A protein and the small-molecule ligand that binds it are described below.
Small molecule (SMILES): Cc1cc(=O)n(C)c2c3c(ccc12)OCO3

Sequence of chain 1.A:
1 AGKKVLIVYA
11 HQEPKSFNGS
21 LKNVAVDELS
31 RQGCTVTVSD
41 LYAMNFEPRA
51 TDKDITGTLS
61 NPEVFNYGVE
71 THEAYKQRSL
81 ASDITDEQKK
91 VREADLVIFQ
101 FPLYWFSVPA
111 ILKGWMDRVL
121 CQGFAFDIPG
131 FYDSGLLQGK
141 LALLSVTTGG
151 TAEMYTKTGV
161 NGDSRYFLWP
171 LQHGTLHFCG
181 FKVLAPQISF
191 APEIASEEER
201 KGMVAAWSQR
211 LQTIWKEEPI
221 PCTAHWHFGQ

Sequence of chain 1.B:
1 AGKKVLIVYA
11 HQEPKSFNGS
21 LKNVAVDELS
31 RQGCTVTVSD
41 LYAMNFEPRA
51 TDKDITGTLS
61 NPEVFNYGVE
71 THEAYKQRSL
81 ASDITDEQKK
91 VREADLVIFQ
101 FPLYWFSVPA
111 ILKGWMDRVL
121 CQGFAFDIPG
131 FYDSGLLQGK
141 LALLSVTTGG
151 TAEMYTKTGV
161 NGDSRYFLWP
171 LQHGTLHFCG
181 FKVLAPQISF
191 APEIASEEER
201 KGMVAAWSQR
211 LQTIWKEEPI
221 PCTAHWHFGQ

Binding-site contacts:
Ligand atom C15 contacts residue GLY174 of chain 1.B at 3.0 Å.
Ligand atom C10 contacts residue PHE178 of chain 1.B at 3.4 Å (hydrophobic).
Ligand atom C9 contacts residue FAD1 of chain 1.D at 3.5 Å.
Ligand atom C16 contacts residue GLY149 of chain 1.A at 3.7 Å.
Ligand atom C10 contacts residue FAD1 of chain 1.D at 3.4 Å.
Ligand atom C9 contacts residue PHE178 of chain 1.B at 3.4 Å (hydrophobic).
Ligand atom C9 contacts residue ASN161 of chain 1.A at 3.4 Å.
Ligand atom C15 contacts residue FAD1 of chain 1.D at 3.3 Å.
Ligand atom C8 contacts residue PHE178 of chain 1.B at 4.0 Å (hydrophobic).
Ligand atom C3 contacts residue FAD1 of chain 1.D at 3.5 Å.
Ligand atom C16 contacts residue FAD1 of chain 1.D at 3.9 Å.
Ligand atom C1 contacts residue FAD1 of chain 1.D at 3.2 Å.
Ligand atom O3 contacts residue ASN161 of chain 1.A at 2.8 Å (h-bond).
Ligand atom O1 contacts residue FAD1 of chain 1.D at 3.4 Å.
Ligand atom O2 contacts residue FAD1 of chain 1.D at 3.6 Å.
Ligand atom C6 contacts residue TRP105 of chain 1.A at 4.0 Å (hydrophobic).
Ligand atom O1 contacts residue PHE126 of chain 1.B at 3.4 Å.
Ligand atom N1 contacts residue FAD1 of chain 1.D at 3.5 Å.
Ligand atom C2 contacts residue PHE178 of chain 1.B at 3.5 Å (hydrophobic).
Ligand atom C8 contacts residue ASN161 of chain 1.A at 3.8 Å.
Ligand atom O3 contacts residue GLY150 of chain 1.A at 3.8 Å.
Ligand atom C12 contacts residue FAD1 of chain 1.D at 3.6 Å.
Ligand atom C6 contacts residue PHE126 of chain 1.B at 3.7 Å (hydrophobic).
Ligand atom N1 contacts residue PHE178 of chain 1.B at 4.2 Å.
Ligand atom C8 contacts residue FAD1 of chain 1.D at 3.6 Å.
Ligand atom C5 contacts residue FAD1 of chain 1.D at 3.4 Å.
Ligand atom C2 contacts residue FAD1 of chain 1.D at 3.3 Å.
Ligand atom O3 contacts residue FAD1 of chain 1.D at 3.7 Å.
Ligand atom C3 contacts residue PHE178 of chain 1.B at 3.9 Å (hydrophobic).
Ligand atom C1 contacts residue TRP105 of chain 1.A at 3.5 Å (hydrophobic).
Ligand atom C6 contacts residue FAD1 of chain 1.D at 3.2 Å.
Ligand atom C15 contacts residue TRP105 of chain 1.A at 4.0 Å (hydrophobic).
Ligand atom C15 contacts residue PHE178 of chain 1.B at 3.5 Å (hydrophobic).
Ligand atom C9 contacts residue TYR155 of chain 1.A at 4.2 Å (hydrophobic).
Ligand atom C5 contacts residue PHE126 of chain 1.B at 3.6 Å (hydrophobic).
Ligand atom C16 contacts residue GLY150 of chain 1.A at 3.4 Å.
Ligand atom O3 contacts residue TYR155 of chain 1.A at 4.2 Å.
Ligand atom C4 contacts residue FAD1 of chain 1.D at 3.5 Å.
Ligand atom C1 contacts residue PHE178 of chain 1.B at 3.8 Å (hydrophobic).
Ligand atom C15 contacts residue PHE106 of chain 1.A at 3.9 Å (hydrophobic).